Sequence of chain 1.D:
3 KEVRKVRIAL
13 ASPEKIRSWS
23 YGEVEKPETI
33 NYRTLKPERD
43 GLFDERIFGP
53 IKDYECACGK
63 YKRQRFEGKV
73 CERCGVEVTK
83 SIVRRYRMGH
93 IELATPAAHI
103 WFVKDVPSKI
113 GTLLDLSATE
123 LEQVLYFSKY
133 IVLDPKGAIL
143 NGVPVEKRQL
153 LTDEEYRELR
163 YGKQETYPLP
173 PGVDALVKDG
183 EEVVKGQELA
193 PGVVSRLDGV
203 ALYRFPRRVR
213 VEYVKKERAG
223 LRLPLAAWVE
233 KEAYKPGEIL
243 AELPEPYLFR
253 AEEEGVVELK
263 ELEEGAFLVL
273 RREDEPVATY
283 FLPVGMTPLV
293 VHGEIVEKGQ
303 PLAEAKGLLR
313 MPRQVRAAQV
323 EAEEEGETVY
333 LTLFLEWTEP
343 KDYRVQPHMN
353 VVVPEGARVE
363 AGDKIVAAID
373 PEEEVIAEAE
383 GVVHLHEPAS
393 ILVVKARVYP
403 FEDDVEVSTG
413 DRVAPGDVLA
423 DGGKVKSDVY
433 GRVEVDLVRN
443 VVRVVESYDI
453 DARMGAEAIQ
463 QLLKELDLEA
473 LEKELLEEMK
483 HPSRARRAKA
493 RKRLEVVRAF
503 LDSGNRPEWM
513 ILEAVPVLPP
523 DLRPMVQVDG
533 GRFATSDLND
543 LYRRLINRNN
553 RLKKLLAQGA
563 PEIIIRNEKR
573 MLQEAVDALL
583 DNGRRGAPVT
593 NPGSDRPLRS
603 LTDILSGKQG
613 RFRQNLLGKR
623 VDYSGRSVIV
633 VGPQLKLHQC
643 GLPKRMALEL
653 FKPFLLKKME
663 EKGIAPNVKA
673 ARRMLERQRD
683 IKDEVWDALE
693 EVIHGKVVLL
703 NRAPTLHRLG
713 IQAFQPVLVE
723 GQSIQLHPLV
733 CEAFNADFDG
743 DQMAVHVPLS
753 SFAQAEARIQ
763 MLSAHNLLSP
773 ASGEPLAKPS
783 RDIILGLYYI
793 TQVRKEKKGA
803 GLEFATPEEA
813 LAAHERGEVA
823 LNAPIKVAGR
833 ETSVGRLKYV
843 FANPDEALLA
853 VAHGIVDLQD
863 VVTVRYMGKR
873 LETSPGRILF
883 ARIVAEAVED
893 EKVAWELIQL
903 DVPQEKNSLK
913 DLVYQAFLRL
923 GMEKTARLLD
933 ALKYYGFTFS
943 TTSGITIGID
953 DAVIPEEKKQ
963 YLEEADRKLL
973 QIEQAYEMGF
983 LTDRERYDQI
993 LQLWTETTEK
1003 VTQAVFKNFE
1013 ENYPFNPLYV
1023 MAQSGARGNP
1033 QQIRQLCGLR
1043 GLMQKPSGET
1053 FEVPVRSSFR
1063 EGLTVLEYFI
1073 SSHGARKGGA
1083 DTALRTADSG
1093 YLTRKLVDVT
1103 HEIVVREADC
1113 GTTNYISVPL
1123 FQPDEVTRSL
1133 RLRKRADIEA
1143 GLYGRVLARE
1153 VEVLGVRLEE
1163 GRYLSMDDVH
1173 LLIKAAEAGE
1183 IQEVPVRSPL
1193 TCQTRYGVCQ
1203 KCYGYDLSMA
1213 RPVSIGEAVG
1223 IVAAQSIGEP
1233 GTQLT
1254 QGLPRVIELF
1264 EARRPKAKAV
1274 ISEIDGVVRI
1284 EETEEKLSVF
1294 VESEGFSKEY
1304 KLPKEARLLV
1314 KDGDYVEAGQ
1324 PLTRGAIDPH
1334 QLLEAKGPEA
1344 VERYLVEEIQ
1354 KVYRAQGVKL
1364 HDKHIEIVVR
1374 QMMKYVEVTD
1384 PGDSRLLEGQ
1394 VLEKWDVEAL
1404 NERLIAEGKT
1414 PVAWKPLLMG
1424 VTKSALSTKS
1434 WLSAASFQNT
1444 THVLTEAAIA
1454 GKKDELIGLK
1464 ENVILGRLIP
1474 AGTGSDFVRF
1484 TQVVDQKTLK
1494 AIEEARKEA

This small molecule binds to this protein.
Small molecule (SMILES): Nc1nc2c(ncn2[C@@H]2O[C@H](CO[P](=O)(O)O[P](=O)(O)OP(=O)(O)O)[C@@H](O[P](=O)(O)OC[C@H]3O[C@@H](n4cnc5c(=O)nc(N)[nH]c54)[C@H](O)[C@@H]3O[P](=O)(O)OC[C@H]3O[C@@H](n4cnc5c(=O)nc(N)[nH]c54)[C@H](O)[C@@H]3O[P](=O)(O)OC[C@H]3O[C@@H](n4cnc5c(=O)nc(N)[nH]c54)[C@H](O)[C@@H]3O[P](=O)(O)OC[C@H]3O[C@@H](n4cnc5c(=O)nc(N)[nH]c54)[C@H](O)[C@@H]3O[P](=O)(O)OC[C@H]3O[C@@H](n4cnc5c(=O)nc(N)[nH]c54)[C@H](O)[C@@H]3O[P](=O)(O)OC[C@H]3O[C@@H](n4cnc5c(=O)nc(N)[nH]c54)[C@H](O)[C@@H]3O[P](=O)(O)OC[C@H]3O[C@@H](n4cnc5c(=O)nc(N)[nH]c54)[C@H](O)[C@@H]3O)[C@H]2O)c(=O)[nH]1

Sequence of chain 1.C:
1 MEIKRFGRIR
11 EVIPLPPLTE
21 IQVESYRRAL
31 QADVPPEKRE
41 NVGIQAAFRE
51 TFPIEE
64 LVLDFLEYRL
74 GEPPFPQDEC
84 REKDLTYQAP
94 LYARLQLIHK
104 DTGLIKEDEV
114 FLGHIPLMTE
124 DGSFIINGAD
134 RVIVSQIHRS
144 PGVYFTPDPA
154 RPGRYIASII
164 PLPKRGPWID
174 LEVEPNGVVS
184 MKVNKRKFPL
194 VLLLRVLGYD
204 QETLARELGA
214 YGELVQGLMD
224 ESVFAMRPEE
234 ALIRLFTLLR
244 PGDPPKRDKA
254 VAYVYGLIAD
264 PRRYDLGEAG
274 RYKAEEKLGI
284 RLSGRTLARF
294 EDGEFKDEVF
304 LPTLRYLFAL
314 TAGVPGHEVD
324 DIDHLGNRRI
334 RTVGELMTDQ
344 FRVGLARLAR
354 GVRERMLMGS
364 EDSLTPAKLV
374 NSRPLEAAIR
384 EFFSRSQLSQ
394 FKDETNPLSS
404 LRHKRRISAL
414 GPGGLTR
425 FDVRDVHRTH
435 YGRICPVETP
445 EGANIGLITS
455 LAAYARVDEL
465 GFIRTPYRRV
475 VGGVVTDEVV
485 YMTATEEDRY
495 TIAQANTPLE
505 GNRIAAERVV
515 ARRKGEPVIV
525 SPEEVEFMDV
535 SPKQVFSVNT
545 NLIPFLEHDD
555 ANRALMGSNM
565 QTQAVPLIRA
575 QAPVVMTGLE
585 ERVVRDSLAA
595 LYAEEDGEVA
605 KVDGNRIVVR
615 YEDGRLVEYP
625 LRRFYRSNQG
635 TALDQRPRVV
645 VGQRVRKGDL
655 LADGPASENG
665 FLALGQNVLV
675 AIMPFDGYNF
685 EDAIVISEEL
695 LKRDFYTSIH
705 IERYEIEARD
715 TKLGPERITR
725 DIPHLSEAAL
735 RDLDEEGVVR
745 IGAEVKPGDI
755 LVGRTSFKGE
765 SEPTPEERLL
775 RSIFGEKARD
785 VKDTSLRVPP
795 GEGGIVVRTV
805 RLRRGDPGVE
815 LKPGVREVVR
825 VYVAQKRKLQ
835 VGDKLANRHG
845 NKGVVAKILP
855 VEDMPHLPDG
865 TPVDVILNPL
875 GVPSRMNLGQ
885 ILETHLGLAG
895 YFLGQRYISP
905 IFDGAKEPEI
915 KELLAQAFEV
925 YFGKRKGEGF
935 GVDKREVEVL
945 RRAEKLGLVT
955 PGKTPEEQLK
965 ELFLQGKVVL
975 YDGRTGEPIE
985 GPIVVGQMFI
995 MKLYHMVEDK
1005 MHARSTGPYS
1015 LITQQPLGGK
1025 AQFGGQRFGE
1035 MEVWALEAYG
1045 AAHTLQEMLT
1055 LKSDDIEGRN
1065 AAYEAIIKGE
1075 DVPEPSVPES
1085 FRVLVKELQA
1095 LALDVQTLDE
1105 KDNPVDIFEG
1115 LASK

Binding-site contacts:
Ligand atom C4' contacts residue ASP743 of chain 1.D at 3.4 Å.
Ligand atom O3' contacts residue ASP741 of chain 1.D at 3.1 Å (salt-bridge).
Ligand atom N1 contacts residue PHE394 of chain 1.C at 2.7 Å (h-bond).
Ligand atom O3' contacts residue LYS838 of chain 1.C at 3.4 Å (salt-bridge).
Ligand atom O3' contacts residue MG1 of chain 1.L at 2.1 Å.
Ligand atom C6 contacts residue GLN393 of chain 1.C at 3.2 Å.
Ligand atom OP1 contacts residue ASN448 of chain 1.C at 2.8 Å (h-bond).
Ligand atom C2 contacts residue PHE394 of chain 1.C at 3.5 Å (hydrophobic).
Ligand atom OP1 contacts residue LYS846 of chain 1.C at 3.1 Å (salt-bridge).
Ligand atom O3' contacts residue ARG409 of chain 1.C at 3.4 Å (salt-bridge).
Ligand atom C8 contacts residue LEU413 of chain 1.C at 3.2 Å (hydrophobic).
Ligand atom C2' contacts residue ARG704 of chain 1.D at 3.5 Å.
Ligand atom N3 contacts residue GLN393 of chain 1.C at 3.2 Å (h-bond).
Ligand atom C5' contacts residue HIS999 of chain 1.C at 3.5 Å.
Ligand atom O2' contacts residue ARG420 of chain 1.C at 3.4 Å (salt-bridge).
Ligand atom O2' contacts residue ARG704 of chain 1.D at 2.7 Å (salt-bridge).
Ligand atom N2 contacts residue ALA705 of chain 1.D at 2.9 Å (h-bond).
Ligand atom OP1 contacts residue ARG409 of chain 1.C at 3.2 Å (salt-bridge).
Ligand atom O6 contacts residue ARG420 of chain 1.C at 3.1 Å.
Ligand atom O6 contacts residue GLN393 of chain 1.C at 3.2 Å.
Ligand atom C4' contacts residue HIS999 of chain 1.C at 3.4 Å.
Ligand atom C3' contacts residue ASP743 of chain 1.D at 3.4 Å.
Ligand atom C4 contacts residue GLN393 of chain 1.C at 3.1 Å.
Ligand atom OP1 contacts residue GLN567 of chain 1.C at 3.1 Å (h-bond).
Ligand atom C4' contacts residue GLN390 of chain 1.C at 3.4 Å.
Ligand atom O3' contacts residue ASP743 of chain 1.D at 2.7 Å (salt-bridge).
Ligand atom O6 contacts residue THR419 of chain 1.C at 2.6 Å (h-bond).
Ligand atom OP2 contacts residue THR419 of chain 1.C at 3.0 Å.
Ligand atom OP1 contacts residue ASP741 of chain 1.D at 3.3 Å (salt-bridge).
Ligand atom O2' contacts residue THR419 of chain 1.C at 2.8 Å.
Ligand atom O2' contacts residue ASP743 of chain 1.D at 3.0 Å.
Ligand atom O3' contacts residue GLN390 of chain 1.C at 3.0 Å (h-bond).
Ligand atom C5 contacts residue GLN393 of chain 1.C at 3.4 Å.
Ligand atom OP1 contacts residue LYS838 of chain 1.C at 3.0 Å (salt-bridge).
Ligand atom C5' contacts residue ILE452 of chain 1.C at 3.4 Å (hydrophobic).
Ligand atom N2 contacts residue PHE394 of chain 1.C at 3.4 Å (h-bond).
Ligand atom OP2 contacts residue PRO444 of chain 1.C at 3.4 Å.
Ligand atom OP2 contacts residue LYS846 of chain 1.C at 3.4 Å (salt-bridge).
Ligand atom C2 contacts residue GLN393 of chain 1.C at 3.5 Å.
Ligand atom O6 contacts residue PHE394 of chain 1.C at 2.7 Å (h-bond).

Sequence of chain 1.F:
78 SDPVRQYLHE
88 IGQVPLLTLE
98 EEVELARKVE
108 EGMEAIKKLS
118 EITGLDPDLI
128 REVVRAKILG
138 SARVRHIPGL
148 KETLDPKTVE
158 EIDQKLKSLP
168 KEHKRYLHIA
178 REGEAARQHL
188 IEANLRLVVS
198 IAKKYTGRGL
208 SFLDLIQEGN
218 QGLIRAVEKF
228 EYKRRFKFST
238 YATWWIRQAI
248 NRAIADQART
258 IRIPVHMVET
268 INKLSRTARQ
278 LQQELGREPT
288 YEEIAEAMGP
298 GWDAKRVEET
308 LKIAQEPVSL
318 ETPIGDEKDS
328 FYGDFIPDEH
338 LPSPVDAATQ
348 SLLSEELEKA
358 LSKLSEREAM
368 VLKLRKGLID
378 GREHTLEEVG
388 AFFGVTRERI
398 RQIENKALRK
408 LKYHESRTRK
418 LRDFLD